Sequence of chain 1.A:
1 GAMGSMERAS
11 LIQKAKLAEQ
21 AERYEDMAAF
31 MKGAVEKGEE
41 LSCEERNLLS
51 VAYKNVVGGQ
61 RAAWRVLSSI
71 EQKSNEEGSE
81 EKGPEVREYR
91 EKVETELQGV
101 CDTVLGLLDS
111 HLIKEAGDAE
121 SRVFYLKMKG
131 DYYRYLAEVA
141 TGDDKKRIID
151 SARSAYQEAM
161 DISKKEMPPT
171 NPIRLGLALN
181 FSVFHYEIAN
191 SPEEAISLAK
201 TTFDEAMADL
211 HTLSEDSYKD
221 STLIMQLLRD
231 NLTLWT

The small molecule below binds the protein below.
Small molecule (SMILES): CC(C)C[C@H](NC(=O)[C@@H](NC(=O)[C@@H](NC(=O)[C@H](C)NC(=O)[C@H](CO)NC(=O)[C@H](C)N)[C@@H](C)OP(=O)(O)O)[C@@H](C)O)C(=O)N[C@@H](C)C=O

Sequence of chain 1.B:
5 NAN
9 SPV

Binding-site contacts:
Ligand atom OG1 contacts residue SEP8 of chain 1.B at 0.4 Å (h-bond).
Ligand atom CB contacts residue ASN7 of chain 1.B at 0.7 Å.
Ligand atom CB contacts residue ASN5 of chain 1.B at 0.7 Å.
Ligand atom O contacts residue VAL11 of chain 1.B at 1.1 Å (h-bond).
Ligand atom N contacts residue VAL11 of chain 1.B at 1.0 Å.
Ligand atom CB contacts residue ALA6 of chain 1.B at 0.7 Å (hydrophobic).
Ligand atom C contacts residue SEP8 of chain 1.B at 1.0 Å.
Ligand atom CG2 contacts residue SER9 of chain 1.B at 0.9 Å.
Ligand atom O contacts residue SEP8 of chain 1.B at 0.9 Å (h-bond).
Ligand atom CA contacts residue SEP8 of chain 1.B at 0.5 Å.
Ligand atom P contacts residue SEP8 of chain 1.B at 0.3 Å.
Ligand atom N contacts residue SEP8 of chain 1.B at 0.5 Å (h-bond).
Ligand atom O contacts residue ALA6 of chain 1.B at 1.0 Å (h-bond).
Ligand atom C contacts residue ASN7 of chain 1.B at 0.5 Å.
Ligand atom N contacts residue ASN5 of chain 1.B at 0.9 Å.
Ligand atom CA contacts residue VAL11 of chain 1.B at 1.2 Å (hydrophobic).
Ligand atom CB contacts residue SEP8 of chain 1.B at 0.4 Å.
Ligand atom O contacts residue SER9 of chain 1.B at 1.0 Å (h-bond).
Ligand atom CA contacts residue ALA6 of chain 1.B at 0.8 Å (hydrophobic).
Ligand atom CA contacts residue ASN7 of chain 1.B at 0.6 Å.
Ligand atom OG1 contacts residue SER9 of chain 1.B at 0.6 Å (h-bond).
Ligand atom O2P contacts residue SEP8 of chain 1.B at 0.5 Å (h-bond).
Ligand atom C contacts residue ASN7 of chain 1.B at 1.2 Å.
Ligand atom C contacts residue PRO10 of chain 1.B at 0.8 Å (hydrophobic).
Ligand atom CA contacts residue ASN5 of chain 1.B at 0.7 Å.
Ligand atom N contacts residue PRO10 of chain 1.B at 1.2 Å.
Ligand atom C contacts residue VAL11 of chain 1.B at 0.9 Å (hydrophobic).
Ligand atom C contacts residue SEP8 of chain 1.B at 0.7 Å.
Ligand atom CB contacts residue SER9 of chain 1.B at 1.0 Å.
Ligand atom N contacts residue ALA6 of chain 1.B at 0.9 Å (h-bond).
Ligand atom N contacts residue ASN7 of chain 1.B at 0.5 Å (h-bond).
Ligand atom C contacts residue SER9 of chain 1.B at 0.4 Å.
Ligand atom C contacts residue ALA6 of chain 1.B at 0.7 Å (hydrophobic).
Ligand atom C contacts residue SER9 of chain 1.B at 1.1 Å.
Ligand atom O1P contacts residue SEP8 of chain 1.B at 0.3 Å (h-bond).
Ligand atom CA contacts residue SER9 of chain 1.B at 0.9 Å.
Ligand atom C contacts residue ASN5 of chain 1.B at 0.4 Å.
Ligand atom O contacts residue ASN7 of chain 1.B at 0.5 Å (h-bond).
Ligand atom O3P contacts residue SEP8 of chain 1.B at 0.3 Å (h-bond).
Ligand atom N contacts residue SER9 of chain 1.B at 0.6 Å (h-bond).